A protein and the small-molecule ligand that binds it are described below.
Small molecule (SMILES): N[C@@H](Cc1ccc(O)cc1)C(=O)O

Sequence of chain 1.A:
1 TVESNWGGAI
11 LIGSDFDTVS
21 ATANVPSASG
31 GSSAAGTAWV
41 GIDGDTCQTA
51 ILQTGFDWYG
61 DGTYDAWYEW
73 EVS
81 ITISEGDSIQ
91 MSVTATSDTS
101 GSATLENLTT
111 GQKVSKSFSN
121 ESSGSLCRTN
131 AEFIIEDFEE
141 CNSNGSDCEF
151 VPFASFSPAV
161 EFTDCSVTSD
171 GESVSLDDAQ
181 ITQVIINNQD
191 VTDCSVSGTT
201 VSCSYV

Binding-site contacts:
Ligand atom CE1 contacts residue GLY44 of chain 1.A at 4.1 Å.
Ligand atom CE2 contacts residue ASN5 of chain 1.A at 3.4 Å.
Ligand atom CD2 contacts residue TRP6 of chain 1.A at 4.3 Å (hydrophobic).
Ligand atom CA contacts residue ASN5 of chain 1.A at 3.8 Å.
Ligand atom CD2 contacts residue ASN5 of chain 1.A at 2.9 Å.
Ligand atom OH contacts residue TRP6 of chain 1.A at 3.6 Å.
Ligand atom CZ contacts residue TRP6 of chain 1.A at 3.7 Å (hydrophobic).
Ligand atom O contacts residue GLU139 of chain 1.A at 3.0 Å (salt-bridge).
Ligand atom CG contacts residue TRP6 of chain 1.A at 4.4 Å (hydrophobic).
Ligand atom OH contacts residue ASP45 of chain 1.A at 4.5 Å.
Ligand atom CG contacts residue ASN5 of chain 1.A at 4.0 Å.
Ligand atom CB contacts residue ASN5 of chain 1.A at 4.4 Å.
Ligand atom CD1 contacts residue GLY44 of chain 1.A at 3.9 Å.
Ligand atom CD1 contacts residue TRP6 of chain 1.A at 4.0 Å (hydrophobic).
Ligand atom N contacts residue TRP6 of chain 1.A at 4.4 Å.
Ligand atom CE1 contacts residue TRP6 of chain 1.A at 3.9 Å (hydrophobic).
Ligand atom CE2 contacts residue TRP6 of chain 1.A at 4.0 Å (hydrophobic).
Ligand atom C contacts residue GLU139 of chain 1.A at 4.2 Å.
Ligand atom N contacts residue ASN5 of chain 1.A at 2.8 Å (h-bond).